A protein and the small-molecule ligand that binds it are described below.
Small molecule (SMILES): CC(=O)N[C@@H]1[C@@H](O)[C@H](O)[C@@H](CO)O[C@H]1O

Binding-site contacts:
Ligand atom C7 contacts residue ASN740 of chain 1.C at 3.3 Å.
Ligand atom C1 contacts residue ASP827 of chain 1.A at 4.0 Å.
Ligand atom C3 contacts residue ASN740 of chain 1.C at 3.8 Å.
Ligand atom O7 contacts residue ASN740 of chain 1.C at 3.4 Å (h-bond).
Ligand atom C8 contacts residue ASN740 of chain 1.C at 4.4 Å.
Ligand atom C2 contacts residue ASN740 of chain 1.C at 2.4 Å.
Ligand atom O5 contacts residue ASN740 of chain 1.C at 2.4 Å (h-bond).
Ligand atom C1 contacts residue ASN740 of chain 1.C at 1.4 Å.
Ligand atom C4 contacts residue ASN740 of chain 1.C at 4.2 Å.
Ligand atom N2 contacts residue ASN740 of chain 1.C at 2.9 Å (h-bond).
Ligand atom O6 contacts residue ASP827 of chain 1.A at 4.4 Å.
Ligand atom C8 contacts residue GLY1162 of chain 1.C at 4.0 Å.
Ligand atom O5 contacts residue ASP827 of chain 1.A at 3.7 Å.
Ligand atom C5 contacts residue ASN740 of chain 1.C at 3.7 Å.

Sequence of chain 1.C:
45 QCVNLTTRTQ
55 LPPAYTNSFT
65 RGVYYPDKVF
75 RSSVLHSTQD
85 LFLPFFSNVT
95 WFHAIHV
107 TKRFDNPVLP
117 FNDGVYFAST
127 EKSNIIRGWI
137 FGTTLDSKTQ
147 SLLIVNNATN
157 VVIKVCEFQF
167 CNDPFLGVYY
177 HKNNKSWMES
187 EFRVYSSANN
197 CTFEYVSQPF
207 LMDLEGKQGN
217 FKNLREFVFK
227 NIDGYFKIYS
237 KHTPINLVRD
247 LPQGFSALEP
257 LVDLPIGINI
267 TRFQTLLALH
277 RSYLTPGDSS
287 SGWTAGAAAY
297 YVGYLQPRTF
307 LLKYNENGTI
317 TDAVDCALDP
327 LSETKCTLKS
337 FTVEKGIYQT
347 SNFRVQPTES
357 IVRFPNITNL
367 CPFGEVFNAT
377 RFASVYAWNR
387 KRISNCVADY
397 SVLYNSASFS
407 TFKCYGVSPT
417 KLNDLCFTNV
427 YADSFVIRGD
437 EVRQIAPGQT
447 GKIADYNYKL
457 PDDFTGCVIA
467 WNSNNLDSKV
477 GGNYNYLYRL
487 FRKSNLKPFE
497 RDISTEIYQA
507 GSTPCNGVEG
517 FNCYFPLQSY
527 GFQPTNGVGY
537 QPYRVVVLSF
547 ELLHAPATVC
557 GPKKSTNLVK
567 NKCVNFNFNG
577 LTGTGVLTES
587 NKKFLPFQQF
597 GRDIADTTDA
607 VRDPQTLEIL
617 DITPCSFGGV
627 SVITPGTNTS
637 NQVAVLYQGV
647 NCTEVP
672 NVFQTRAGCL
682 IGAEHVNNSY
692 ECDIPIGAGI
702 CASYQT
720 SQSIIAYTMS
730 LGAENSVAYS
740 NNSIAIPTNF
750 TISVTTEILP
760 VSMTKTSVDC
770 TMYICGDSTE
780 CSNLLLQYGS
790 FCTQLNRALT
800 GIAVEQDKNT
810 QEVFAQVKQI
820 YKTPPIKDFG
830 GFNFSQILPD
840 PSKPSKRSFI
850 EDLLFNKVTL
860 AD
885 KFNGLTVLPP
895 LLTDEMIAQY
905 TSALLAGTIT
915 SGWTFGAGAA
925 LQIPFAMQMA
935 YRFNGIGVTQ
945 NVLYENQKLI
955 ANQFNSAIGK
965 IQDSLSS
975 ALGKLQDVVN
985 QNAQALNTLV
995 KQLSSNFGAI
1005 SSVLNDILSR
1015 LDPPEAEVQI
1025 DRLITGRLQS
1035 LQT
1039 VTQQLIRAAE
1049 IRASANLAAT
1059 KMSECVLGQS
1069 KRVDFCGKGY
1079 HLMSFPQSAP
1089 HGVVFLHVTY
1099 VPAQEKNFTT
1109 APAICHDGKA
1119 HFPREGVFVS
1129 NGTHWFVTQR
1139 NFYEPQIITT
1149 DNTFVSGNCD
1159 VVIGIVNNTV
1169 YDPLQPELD

Sequence of chain 1.A:
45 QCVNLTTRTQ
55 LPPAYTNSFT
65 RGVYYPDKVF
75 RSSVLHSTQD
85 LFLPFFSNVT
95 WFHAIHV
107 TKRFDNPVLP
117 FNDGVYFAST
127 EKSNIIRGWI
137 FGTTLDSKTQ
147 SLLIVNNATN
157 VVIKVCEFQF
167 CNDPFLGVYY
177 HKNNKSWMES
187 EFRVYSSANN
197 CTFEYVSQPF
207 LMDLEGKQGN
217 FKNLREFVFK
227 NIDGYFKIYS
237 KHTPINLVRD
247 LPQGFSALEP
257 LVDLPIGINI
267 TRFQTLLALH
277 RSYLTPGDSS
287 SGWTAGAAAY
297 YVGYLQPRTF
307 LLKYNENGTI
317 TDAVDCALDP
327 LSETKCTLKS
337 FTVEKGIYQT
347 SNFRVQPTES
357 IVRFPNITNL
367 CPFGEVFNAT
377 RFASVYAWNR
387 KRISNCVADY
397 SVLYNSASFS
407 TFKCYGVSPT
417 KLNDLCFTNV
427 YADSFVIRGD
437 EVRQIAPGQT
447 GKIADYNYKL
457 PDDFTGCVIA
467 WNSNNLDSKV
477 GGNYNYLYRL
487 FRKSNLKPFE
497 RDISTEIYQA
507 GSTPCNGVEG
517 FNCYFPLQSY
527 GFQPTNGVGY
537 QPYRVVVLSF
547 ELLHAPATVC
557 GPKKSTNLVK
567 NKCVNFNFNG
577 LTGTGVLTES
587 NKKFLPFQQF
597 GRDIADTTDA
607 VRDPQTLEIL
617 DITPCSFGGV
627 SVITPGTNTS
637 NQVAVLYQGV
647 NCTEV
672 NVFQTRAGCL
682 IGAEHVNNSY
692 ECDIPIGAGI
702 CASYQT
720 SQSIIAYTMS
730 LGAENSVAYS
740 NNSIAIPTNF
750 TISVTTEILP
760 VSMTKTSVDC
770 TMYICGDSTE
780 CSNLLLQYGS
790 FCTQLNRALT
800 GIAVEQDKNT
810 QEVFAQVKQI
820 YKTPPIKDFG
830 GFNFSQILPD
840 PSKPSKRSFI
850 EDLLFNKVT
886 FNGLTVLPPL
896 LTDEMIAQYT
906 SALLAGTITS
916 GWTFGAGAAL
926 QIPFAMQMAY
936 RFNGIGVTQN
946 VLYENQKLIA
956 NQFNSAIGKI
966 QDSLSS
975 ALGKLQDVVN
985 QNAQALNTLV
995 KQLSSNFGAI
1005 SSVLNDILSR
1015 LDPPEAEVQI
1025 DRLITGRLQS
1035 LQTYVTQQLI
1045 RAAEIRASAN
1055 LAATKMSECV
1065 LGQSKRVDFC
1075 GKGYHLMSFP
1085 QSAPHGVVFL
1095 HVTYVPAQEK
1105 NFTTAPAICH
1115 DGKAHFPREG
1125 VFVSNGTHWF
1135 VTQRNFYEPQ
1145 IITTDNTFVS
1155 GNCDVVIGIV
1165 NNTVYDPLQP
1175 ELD